Binding-site contacts:
Ligand atom O18 contacts residue CYS158 of chain 2.A at 3.4 Å.
Ligand atom N12 contacts residue MET260 of chain 2.A at 3.6 Å (h-bond).
Ligand atom O28 contacts residue GLY234 of chain 2.A at 3.4 Å.
Ligand atom N15 contacts residue ALA232 of chain 2.A at 2.9 Å (h-bond).
Ligand atom N15 contacts residue GLY261 of chain 2.A at 3.6 Å.
Ligand atom C9 contacts residue ASP102 of chain 2.A at 3.6 Å.
Ligand atom N8 contacts residue MET260 of chain 2.A at 3.4 Å.
Ligand atom N8 contacts residue TYR106 of chain 2.A at 3.3 Å.
Ligand atom O18 contacts residue GLY229 of chain 2.A at 3.3 Å.
Ligand atom C6 contacts residue TYR106 of chain 2.A at 3.4 Å (hydrophobic).
Ligand atom C3 contacts residue TYR106 of chain 2.A at 3.6 Å (hydrophobic).
Ligand atom O18 contacts residue ASP156 of chain 2.A at 3.6 Å (salt-bridge).
Ligand atom N10 contacts residue ILE201 of chain 2.A at 3.5 Å.
Ligand atom O18 contacts residue GLY230 of chain 2.A at 2.8 Å (h-bond).
Ligand atom C5 contacts residue TYR106 of chain 2.A at 3.4 Å (hydrophobic).
Ligand atom N12 contacts residue LEU231 of chain 2.A at 2.8 Å (h-bond).
Ligand atom C20 contacts residue GLY234 of chain 2.A at 3.7 Å.
Ligand atom C9 contacts residue ASP156 of chain 2.A at 3.5 Å.
Ligand atom N10 contacts residue ASP102 of chain 2.A at 2.8 Å (salt-bridge).
Ligand atom N13 contacts residue GLY261 of chain 2.A at 3.6 Å.
Ligand atom C14 contacts residue ALA232 of chain 2.A at 3.6 Å (hydrophobic).
Ligand atom C2 contacts residue TYR106 of chain 2.A at 3.7 Å (hydrophobic).
Ligand atom C16 contacts residue GLY261 of chain 2.A at 3.6 Å.
Ligand atom C2 contacts residue CYS158 of chain 2.A at 3.7 Å (hydrophobic).
Ligand atom C25 contacts residue ALA232 of chain 2.A at 3.2 Å (hydrophobic).
Ligand atom N10 contacts residue ASP156 of chain 2.A at 2.8 Å (salt-bridge).
Ligand atom C9 contacts residue MET260 of chain 2.A at 3.6 Å (hydrophobic).
Ligand atom C9 contacts residue TYR106 of chain 2.A at 3.6 Å (hydrophobic).
Ligand atom C24 contacts residue ALA232 of chain 2.A at 3.6 Å (hydrophobic).
Ligand atom N13 contacts residue TYR106 of chain 2.A at 3.6 Å.
Ligand atom N8 contacts residue ASP102 of chain 2.A at 2.8 Å (salt-bridge).
Ligand atom C4 contacts residue TYR106 of chain 2.A at 3.6 Å (hydrophobic).
Ligand atom C24 contacts residue TYR106 of chain 2.A at 3.5 Å (hydrophobic).
Ligand atom C17 contacts residue GLY261 of chain 2.A at 3.5 Å.
Ligand atom N12 contacts residue ALA232 of chain 2.A at 3.5 Å (h-bond).
Ligand atom C26 contacts residue ALA232 of chain 2.A at 3.2 Å (hydrophobic).
Ligand atom N11 contacts residue ASP156 of chain 2.A at 2.7 Å (salt-bridge).
Ligand atom C27 contacts residue ALA232 of chain 2.A at 3.5 Å (hydrophobic).
Ligand atom O18 contacts residue GLN203 of chain 2.A at 3.0 Å (h-bond).
Ligand atom C7 contacts residue ASP156 of chain 2.A at 3.6 Å.

This small molecule binds to this protein.
Small molecule (SMILES): COC(=O)c1ccc(CCNc2nc3cc4nc(N)[nH]c(=O)c4cc3[nH]2)cc1

Sequence of chain 2.A:
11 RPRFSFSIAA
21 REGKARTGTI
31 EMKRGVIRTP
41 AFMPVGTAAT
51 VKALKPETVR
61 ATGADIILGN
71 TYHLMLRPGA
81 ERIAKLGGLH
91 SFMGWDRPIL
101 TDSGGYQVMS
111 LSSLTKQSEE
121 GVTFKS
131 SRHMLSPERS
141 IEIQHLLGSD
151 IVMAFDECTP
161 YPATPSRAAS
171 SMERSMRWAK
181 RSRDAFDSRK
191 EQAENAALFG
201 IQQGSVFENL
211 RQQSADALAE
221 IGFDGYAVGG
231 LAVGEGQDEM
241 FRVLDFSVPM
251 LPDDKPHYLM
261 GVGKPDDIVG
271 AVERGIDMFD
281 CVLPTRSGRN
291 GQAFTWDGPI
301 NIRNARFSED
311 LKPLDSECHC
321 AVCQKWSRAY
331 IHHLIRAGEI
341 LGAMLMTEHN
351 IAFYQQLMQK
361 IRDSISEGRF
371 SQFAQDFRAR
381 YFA